Binding-site contacts:
Ligand atom O5 contacts residue ASN123 of chain 1.A at 2.4 Å (h-bond).
Ligand atom C1 contacts residue ASN123 of chain 1.A at 1.5 Å.
Ligand atom C5 contacts residue ASN123 of chain 1.A at 3.6 Å.
Ligand atom N2 contacts residue ASN123 of chain 1.A at 3.2 Å (h-bond).
Ligand atom C3 contacts residue ASN123 of chain 1.A at 4.0 Å.
Ligand atom C4 contacts residue ASN123 of chain 1.A at 4.4 Å.
Ligand atom C7 contacts residue ASN123 of chain 1.A at 3.8 Å.
Ligand atom C2 contacts residue ASN123 of chain 1.A at 2.7 Å.
Ligand atom O7 contacts residue ASN123 of chain 1.A at 3.9 Å.

This small molecule binds to this protein.
Small molecule (SMILES): CC(=O)N[C@@H]1[C@@H](O)[C@H](O)[C@@H](CO)O[C@H]1O

Sequence of chain 1.A:
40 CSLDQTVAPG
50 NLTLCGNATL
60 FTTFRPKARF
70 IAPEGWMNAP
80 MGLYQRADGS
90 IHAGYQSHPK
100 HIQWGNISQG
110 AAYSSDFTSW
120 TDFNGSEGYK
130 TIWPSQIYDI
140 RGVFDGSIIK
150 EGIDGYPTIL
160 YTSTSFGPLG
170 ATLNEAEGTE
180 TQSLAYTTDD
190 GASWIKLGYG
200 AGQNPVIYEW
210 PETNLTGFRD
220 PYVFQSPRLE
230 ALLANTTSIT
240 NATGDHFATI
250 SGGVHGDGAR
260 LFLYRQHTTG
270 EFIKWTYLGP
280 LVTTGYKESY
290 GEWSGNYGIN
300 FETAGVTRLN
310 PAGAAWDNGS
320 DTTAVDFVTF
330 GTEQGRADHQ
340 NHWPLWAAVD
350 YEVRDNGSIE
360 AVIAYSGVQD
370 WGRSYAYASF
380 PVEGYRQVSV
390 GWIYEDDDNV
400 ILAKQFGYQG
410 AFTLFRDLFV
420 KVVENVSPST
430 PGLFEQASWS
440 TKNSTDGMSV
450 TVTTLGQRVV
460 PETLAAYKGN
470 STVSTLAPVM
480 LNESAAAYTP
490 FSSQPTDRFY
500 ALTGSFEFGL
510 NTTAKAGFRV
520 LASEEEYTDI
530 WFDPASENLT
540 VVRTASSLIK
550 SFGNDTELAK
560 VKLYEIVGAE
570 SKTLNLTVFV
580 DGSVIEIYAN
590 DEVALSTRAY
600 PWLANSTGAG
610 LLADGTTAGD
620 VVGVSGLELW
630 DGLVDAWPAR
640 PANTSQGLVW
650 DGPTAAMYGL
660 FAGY